The protein below binds the small molecule below.
Small molecule (SMILES): CC(=O)N[C@@H]1[C@@H](O)[C@H](O)[C@@H](CO)O[C@H]1O

Sequence of chain 1.C:
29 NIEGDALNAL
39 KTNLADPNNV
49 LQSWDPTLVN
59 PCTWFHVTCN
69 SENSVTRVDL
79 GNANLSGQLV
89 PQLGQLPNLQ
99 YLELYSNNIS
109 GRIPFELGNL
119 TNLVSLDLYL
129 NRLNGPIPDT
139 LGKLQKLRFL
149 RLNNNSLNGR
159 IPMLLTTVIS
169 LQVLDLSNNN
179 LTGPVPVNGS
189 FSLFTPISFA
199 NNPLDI

Binding-site contacts:
Ligand atom C2 contacts residue ASN106 of chain 1.C at 2.5 Å.
Ligand atom C6 contacts residue ASN106 of chain 1.C at 4.5 Å.
Ligand atom C4 contacts residue ASN106 of chain 1.C at 4.2 Å.
Ligand atom C8 contacts residue ASN106 of chain 1.C at 4.0 Å.
Ligand atom C7 contacts residue ASN106 of chain 1.C at 3.7 Å.
Ligand atom C3 contacts residue ASN106 of chain 1.C at 3.9 Å.
Ligand atom C1 contacts residue ASN106 of chain 1.C at 1.4 Å.
Ligand atom O5 contacts residue ASN106 of chain 1.C at 2.4 Å (h-bond).
Ligand atom N2 contacts residue ASN106 of chain 1.C at 3.0 Å (h-bond).
Ligand atom C8 contacts residue ARG130 of chain 1.C at 3.4 Å.
Ligand atom C5 contacts residue ASN106 of chain 1.C at 3.7 Å.